The small molecule below binds the protein below.
Small molecule (SMILES): O=C(N[C@H](CO)[C@H](O)c1ccc([N+](=O)[O-])cc1)C(Br)Br

Binding-site contacts:
Ligand atom O4 contacts residue CLM1 of chain 2.MA at 0.5 Å (h-bond).
Ligand atom N9 contacts residue CLM1 of chain 2.MA at 0.2 Å (h-bond).
Ligand atom C9 contacts residue PRO53 of chain 2.F at 4.3 Å (hydrophobic).
Ligand atom O2 contacts residue PRO53 of chain 2.F at 3.5 Å.
Ligand atom BR1 contacts residue CLM1 of chain 2.MA at 0.5 Å.
Ligand atom BR2 contacts residue PRO53 of chain 2.F at 4.2 Å.
Ligand atom O9A contacts residue CLM1 of chain 2.MA at 0.3 Å (h-bond).
Ligand atom O2 contacts residue CLM1 of chain 2.MA at 0.8 Å (h-bond).
Ligand atom BR2 contacts residue ILE51 of chain 2.F at 4.1 Å.
Ligand atom C8 contacts residue PRO53 of chain 2.F at 4.0 Å (hydrophobic).
Ligand atom BR2 contacts residue TYR125 of chain 2.F at 3.6 Å.
Ligand atom BR2 contacts residue GLY52 of chain 2.F at 3.4 Å.
Ligand atom O5 contacts residue CLM1 of chain 2.MA at 0.3 Å (h-bond).
Ligand atom O2 contacts residue GLY52 of chain 2.F at 4.1 Å.
Ligand atom C2 contacts residue CLM1 of chain 2.MA at 0.2 Å.
Ligand atom C1 contacts residue TYR125 of chain 2.F at 3.7 Å (hydrophobic).
Ligand atom O9A contacts residue ILE121 of chain 2.F at 3.4 Å.
Ligand atom C10 contacts residue CLM1 of chain 2.MA at 0.1 Å.
Ligand atom O4 contacts residue PRO50 of chain 2.F at 4.0 Å.
Ligand atom C4 contacts residue CLM1 of chain 2.MA at 0.6 Å.
Ligand atom BR2 contacts residue ILE124 of chain 2.F at 3.4 Å.
Ligand atom C8 contacts residue CLM1 of chain 2.MA at 0.2 Å.
Ligand atom C2 contacts residue PRO50 of chain 2.F at 4.2 Å (hydrophobic).
Ligand atom C11 contacts residue CLM1 of chain 2.MA at 0.1 Å.
Ligand atom BR1 contacts residue TYR125 of chain 2.F at 3.5 Å.
Ligand atom BR2 contacts residue CLM1 of chain 2.MA at 0.3 Å.
Ligand atom O9B contacts residue CLM1 of chain 2.MA at 0.3 Å (h-bond).
Ligand atom BR1 contacts residue PRO53 of chain 2.F at 4.0 Å.
Ligand atom BR2 contacts residue PRO50 of chain 2.F at 3.7 Å.
Ligand atom C6 contacts residue CLM1 of chain 2.MA at 0.1 Å.
Ligand atom C3 contacts residue CLM1 of chain 2.MA at 0.1 Å.
Ligand atom BR2 contacts residue GLY123 of chain 2.F at 3.8 Å.
Ligand atom C5 contacts residue CLM1 of chain 2.MA at 0.2 Å.
Ligand atom N2 contacts residue CLM1 of chain 2.MA at 0.4 Å (h-bond).
Ligand atom BR1 contacts residue ILE121 of chain 2.F at 4.0 Å.
Ligand atom C9 contacts residue CLM1 of chain 2.MA at 0.1 Å.
Ligand atom BR1 contacts residue GLY123 of chain 2.F at 3.4 Å.
Ligand atom C1 contacts residue CLM1 of chain 2.MA at 0.2 Å.
Ligand atom C7 contacts residue CLM1 of chain 2.MA at 0.2 Å.
Ligand atom BR1 contacts residue THR98 of chain 2.F at 3.6 Å.

Sequence of chain 2.F:
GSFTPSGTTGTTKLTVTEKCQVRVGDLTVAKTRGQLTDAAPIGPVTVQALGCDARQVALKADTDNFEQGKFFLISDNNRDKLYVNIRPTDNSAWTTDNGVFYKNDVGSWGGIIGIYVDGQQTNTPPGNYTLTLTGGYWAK